This small molecule binds to this protein.
Small molecule (SMILES): CC(=O)N[C@@H](CCC(N)=O)C(=O)N[C@@H](CC1CCCCC1)C(=O)N[C@@H](CC(=O)O)C(=O)N[C@@H](CC(C)C)C(=O)N1[C@H](C(=O)N[C@@H](CC(C)C)C(=O)O)C[C@@H]2CCCC[C@@H]21

Binding-site contacts:
Ligand atom O contacts residue ARG266 of chain 1.C at 3.3 Å (salt-bridge).
Ligand atom CB contacts residue MET382 of chain 1.C at 3.6 Å (hydrophobic).
Ligand atom OE1 contacts residue ASN340 of chain 1.C at 3.8 Å.
Ligand atom N contacts residue PRO383 of chain 1.C at 3.2 Å (h-bond).
Ligand atom CE1 contacts residue VAL364 of chain 1.C at 3.8 Å (hydrophobic).
Ligand atom CG contacts residue GLY194 of chain 1.C at 3.8 Å.
Ligand atom CD1 contacts residue ARG196 of chain 1.C at 3.6 Å.
Ligand atom CA contacts residue PRO383 of chain 1.C at 3.9 Å (hydrophobic).
Ligand atom CZ contacts residue ARG385 of chain 1.C at 3.5 Å.
Ligand atom O contacts residue MET382 of chain 1.C at 3.5 Å.
Ligand atom CD1 contacts residue PRO383 of chain 1.C at 3.3 Å (hydrophobic).
Ligand atom NE2 contacts residue MET382 of chain 1.C at 3.0 Å (h-bond).
Ligand atom OE1 contacts residue MET384 of chain 1.C at 3.4 Å.
Ligand atom N contacts residue GLY194 of chain 1.C at 2.8 Å (h-bond).
Ligand atom CG contacts residue HIS195 of chain 1.C at 3.5 Å.
Ligand atom CB contacts residue GLY194 of chain 1.C at 3.6 Å.
Ligand atom O contacts residue MET382 of chain 1.C at 3.4 Å.
Ligand atom OD1 contacts residue HIS195 of chain 1.C at 3.7 Å.
Ligand atom CD1 contacts residue GLY194 of chain 1.C at 3.7 Å.
Ligand atom CA contacts residue GLY194 of chain 1.C at 3.6 Å.
Ligand atom O contacts residue MET384 of chain 1.C at 3.4 Å.
Ligand atom CD1 contacts residue THR192 of chain 1.C at 3.4 Å.
Ligand atom CZ contacts residue VAL364 of chain 1.C at 3.8 Å (hydrophobic).
Ligand atom C7 contacts residue VAL267 of chain 1.C at 3.7 Å (hydrophobic).
Ligand atom CE2 contacts residue ARG385 of chain 1.C at 3.8 Å.
Ligand atom CD2 contacts residue VAL267 of chain 1.C at 3.8 Å (hydrophobic).
Ligand atom C contacts residue MET382 of chain 1.C at 3.7 Å (hydrophobic).
Ligand atom CB contacts residue PRO383 of chain 1.C at 3.3 Å (hydrophobic).
Ligand atom NE2 contacts residue PRO383 of chain 1.C at 3.4 Å (h-bond).
Ligand atom O contacts residue ARG385 of chain 1.C at 2.9 Å (salt-bridge).
Ligand atom CD1 contacts residue LEU197 of chain 1.C at 3.8 Å (hydrophobic).
Ligand atom C contacts residue MET382 of chain 1.C at 3.7 Å (hydrophobic).
Ligand atom CA contacts residue GLY194 of chain 1.C at 3.7 Å.
Ligand atom O contacts residue ARG266 of chain 1.C at 3.8 Å.
Ligand atom CG contacts residue HIS195 of chain 1.C at 3.6 Å.
Ligand atom CD1 contacts residue HIS195 of chain 1.C at 3.8 Å.
Ligand atom C contacts residue ARG385 of chain 1.C at 3.7 Å.
Ligand atom O contacts residue PRO262 of chain 1.C at 3.8 Å.
Ligand atom OE1 contacts residue TYR343 of chain 1.C at 3.7 Å.
Ligand atom C contacts residue GLY194 of chain 1.C at 3.6 Å.

Sequence of chain 1.C:
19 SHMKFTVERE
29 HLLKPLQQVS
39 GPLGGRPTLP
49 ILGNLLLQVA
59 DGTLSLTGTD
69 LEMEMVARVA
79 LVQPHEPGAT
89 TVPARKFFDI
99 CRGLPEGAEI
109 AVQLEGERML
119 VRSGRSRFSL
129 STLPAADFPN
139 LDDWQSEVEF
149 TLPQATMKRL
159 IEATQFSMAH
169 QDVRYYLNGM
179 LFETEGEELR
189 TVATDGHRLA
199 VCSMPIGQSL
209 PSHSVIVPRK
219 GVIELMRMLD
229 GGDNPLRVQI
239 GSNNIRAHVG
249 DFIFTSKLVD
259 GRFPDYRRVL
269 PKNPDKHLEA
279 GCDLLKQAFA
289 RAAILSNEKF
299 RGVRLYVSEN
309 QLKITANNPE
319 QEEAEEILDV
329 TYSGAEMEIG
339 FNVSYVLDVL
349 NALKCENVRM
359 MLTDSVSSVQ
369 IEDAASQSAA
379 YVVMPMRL